Sequence of chain 1.A:
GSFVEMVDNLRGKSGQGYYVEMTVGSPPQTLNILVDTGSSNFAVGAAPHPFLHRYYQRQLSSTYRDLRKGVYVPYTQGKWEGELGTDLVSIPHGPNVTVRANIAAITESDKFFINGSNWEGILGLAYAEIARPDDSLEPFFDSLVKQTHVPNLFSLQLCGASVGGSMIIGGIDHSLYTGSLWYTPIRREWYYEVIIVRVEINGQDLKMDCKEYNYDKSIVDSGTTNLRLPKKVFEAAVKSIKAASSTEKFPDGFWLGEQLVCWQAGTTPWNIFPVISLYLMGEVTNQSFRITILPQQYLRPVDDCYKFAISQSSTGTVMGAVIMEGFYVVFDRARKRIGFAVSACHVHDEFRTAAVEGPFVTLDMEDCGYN

Binding-site contacts:
Ligand atom C10 contacts residue PHE124 of chain 1.A at 3.8 Å (hydrophobic).
Ligand atom C1 contacts residue ASP48 of chain 1.A at 3.4 Å.
Ligand atom C2 contacts residue ASP48 of chain 1.A at 3.7 Å.
Ligand atom N2 contacts residue ASP48 of chain 1.A at 3.0 Å (salt-bridge).
Ligand atom C7 contacts residue LEU46 of chain 1.A at 4.1 Å (hydrophobic).
Ligand atom C8 contacts residue GLY246 of chain 1.A at 3.7 Å.
Ligand atom C11 contacts residue PHE124 of chain 1.A at 3.9 Å (hydrophobic).
Ligand atom C2 contacts residue ILE134 of chain 1.A at 4.3 Å (hydrophobic).
Ligand atom N2 contacts residue THR247 of chain 1.A at 4.0 Å.
Ligand atom C8 contacts residue DMS1 of chain 1.K at 3.8 Å.
Ligand atom C9 contacts residue DMS1 of chain 1.K at 4.0 Å.
Ligand atom C11 contacts residue ILE134 of chain 1.A at 4.3 Å (hydrophobic).
Ligand atom C6 contacts residue ASP48 of chain 1.A at 4.2 Å.
Ligand atom C6 contacts residue ILE134 of chain 1.A at 4.0 Å (hydrophobic).
Ligand atom F1 contacts residue TYR87 of chain 1.A at 3.2 Å.
Ligand atom C1 contacts residue SER51 of chain 1.A at 3.9 Å.
Ligand atom S1 contacts residue THR247 of chain 1.A at 3.7 Å.
Ligand atom F2 contacts residue DMS1 of chain 1.K at 3.2 Å.
Ligand atom C5 contacts residue ASP48 of chain 1.A at 3.6 Å.
Ligand atom F1 contacts residue PHE124 of chain 1.A at 3.5 Å.
Ligand atom C7 contacts residue GLY246 of chain 1.A at 3.6 Å.
Ligand atom C9 contacts residue LEU46 of chain 1.A at 4.2 Å (hydrophobic).
Ligand atom C5 contacts residue ASP244 of chain 1.A at 3.8 Å.
Ligand atom F2 contacts residue PHE124 of chain 1.A at 4.2 Å.
Ligand atom C2 contacts residue TYR87 of chain 1.A at 4.3 Å (hydrophobic).
Ligand atom C3 contacts residue TYR87 of chain 1.A at 3.8 Å (hydrophobic).
Ligand atom C7 contacts residue ASP48 of chain 1.A at 4.2 Å.
Ligand atom S1 contacts residue ASP244 of chain 1.A at 4.0 Å.
Ligand atom C7 contacts residue ILE134 of chain 1.A at 4.1 Å (hydrophobic).
Ligand atom N2 contacts residue GLY246 of chain 1.A at 4.0 Å.
Ligand atom C1 contacts residue TYR87 of chain 1.A at 3.4 Å (hydrophobic).
Ligand atom F2 contacts residue TRP131 of chain 1.A at 3.4 Å.
Ligand atom F2 contacts residue ILE126 of chain 1.A at 4.2 Å.
Ligand atom C5 contacts residue GLY246 of chain 1.A at 4.3 Å.
Ligand atom C1 contacts residue ILE134 of chain 1.A at 3.6 Å (hydrophobic).
Ligand atom C9 contacts residue TRP131 of chain 1.A at 4.3 Å (hydrophobic).
Ligand atom N1 contacts residue ASP48 of chain 1.A at 2.8 Å (salt-bridge).
Ligand atom C8 contacts residue LEU46 of chain 1.A at 3.6 Å (hydrophobic).
Ligand atom N2 contacts residue ASP244 of chain 1.A at 2.7 Å (salt-bridge).
Ligand atom N2 contacts residue GLY50 of chain 1.A at 3.9 Å.

This protein binds this small molecule.
Small molecule (SMILES): C[C@@]1(c2ccc(F)cc2F)CCSC(N)=N1